Binding-site contacts:
Ligand atom C2 contacts residue ASN226 of chain 1.G at 3.2 Å.
Ligand atom O3B contacts residue GLY142 of chain 1.G at 3.7 Å.
Ligand atom O1G contacts residue GLY98 of chain 1.G at 3.0 Å (h-bond).
Ligand atom O1A contacts residue GLN11 of chain 1.G at 3.7 Å.
Ligand atom C2' contacts residue ASP177 of chain 1.G at 3.8 Å.
Ligand atom N1 contacts residue ASN226 of chain 1.G at 2.8 Å (h-bond).
Ligand atom N3 contacts residue ASN204 of chain 1.G at 3.7 Å.
Ligand atom C6 contacts residue GLN15 of chain 1.G at 3.4 Å.
Ligand atom N7 contacts residue CYS12 of chain 1.G at 3.8 Å.
Ligand atom O2G contacts residue MG1 of chain 1.R at 3.2 Å.
Ligand atom C4 contacts residue CYS12 of chain 1.G at 3.5 Å (hydrophobic).
Ligand atom O3G contacts residue GLU69 of chain 1.G at 3.4 Å (salt-bridge).
Ligand atom O2G contacts residue GLU254 of chain 1.A at 3.4 Å (salt-bridge).
Ligand atom O2' contacts residue ASN204 of chain 1.G at 3.6 Å.
Ligand atom O1B contacts residue GLY10 of chain 1.G at 3.3 Å.
Ligand atom O2G contacts residue GLY98 of chain 1.G at 2.7 Å (h-bond).
Ligand atom O6 contacts residue GLN15 of chain 1.G at 2.2 Å (h-bond).
Ligand atom O1G contacts residue THR143 of chain 1.G at 2.8 Å (h-bond).
Ligand atom PB contacts residue MG1 of chain 1.R at 3.8 Å.
Ligand atom O1B contacts residue THR143 of chain 1.G at 3.7 Å.
Ligand atom N2 contacts residue ASN204 of chain 1.G at 3.8 Å.
Ligand atom PG contacts residue MG1 of chain 1.R at 3.0 Å.
Ligand atom PG contacts residue GLY98 of chain 1.G at 3.4 Å.
Ligand atom O2G contacts residue ASN99 of chain 1.G at 2.8 Å (h-bond).
Ligand atom O2' contacts residue ASP177 of chain 1.G at 3.2 Å (salt-bridge).
Ligand atom N1 contacts residue TYR222 of chain 1.G at 3.8 Å.
Ligand atom O1G contacts residue ALA97 of chain 1.G at 3.4 Å (h-bond).
Ligand atom O3' contacts residue ASP177 of chain 1.G at 3.3 Å (salt-bridge).
Ligand atom O1B contacts residue GLY144 of chain 1.G at 3.1 Å (h-bond).
Ligand atom O3G contacts residue MG1 of chain 1.R at 1.9 Å.
Ligand atom C5' contacts residue GLY140 of chain 1.G at 3.6 Å.
Ligand atom N9 contacts residue CYS12 of chain 1.G at 3.8 Å.
Ligand atom O2B contacts residue MG1 of chain 1.R at 2.5 Å.
Ligand atom O2B contacts residue GLN11 of chain 1.G at 3.6 Å.
Ligand atom O3G contacts residue THR143 of chain 1.G at 3.3 Å (h-bond).
Ligand atom N3 contacts residue CYS12 of chain 1.G at 3.5 Å (h-bond).
Ligand atom N2 contacts residue ASN226 of chain 1.G at 2.7 Å (h-bond).
Ligand atom O3B contacts residue THR143 of chain 1.G at 3.1 Å (h-bond).
Ligand atom PG contacts residue THR143 of chain 1.G at 3.3 Å.
Ligand atom O1A contacts residue CYS12 of chain 1.G at 3.3 Å (h-bond).

A small-molecule ligand and the protein it binds are described below.
Small molecule (SMILES): Nc1nc2c(ncn2[C@@H]2O[C@H](CO[P](=O)(O)C[P](=O)(O)OP(=O)(O)O)[C@@H](O)[C@H]2O)c(=O)[nH]1

Sequence of chain 1.G:
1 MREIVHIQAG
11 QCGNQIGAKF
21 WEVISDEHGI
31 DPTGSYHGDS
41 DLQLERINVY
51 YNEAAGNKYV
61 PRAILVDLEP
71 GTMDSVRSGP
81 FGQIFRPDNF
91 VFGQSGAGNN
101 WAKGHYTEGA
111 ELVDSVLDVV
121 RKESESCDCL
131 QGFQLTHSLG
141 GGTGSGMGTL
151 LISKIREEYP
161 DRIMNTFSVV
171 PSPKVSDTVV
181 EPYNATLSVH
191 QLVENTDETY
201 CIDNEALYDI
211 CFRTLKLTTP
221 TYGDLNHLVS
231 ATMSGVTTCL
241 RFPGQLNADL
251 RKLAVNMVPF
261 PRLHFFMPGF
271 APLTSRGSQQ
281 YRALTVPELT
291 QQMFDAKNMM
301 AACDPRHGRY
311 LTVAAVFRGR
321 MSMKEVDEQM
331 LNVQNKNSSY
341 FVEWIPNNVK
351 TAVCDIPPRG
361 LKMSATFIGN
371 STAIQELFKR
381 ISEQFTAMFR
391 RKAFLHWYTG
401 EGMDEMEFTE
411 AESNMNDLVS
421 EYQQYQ

Sequence of chain 1.A:
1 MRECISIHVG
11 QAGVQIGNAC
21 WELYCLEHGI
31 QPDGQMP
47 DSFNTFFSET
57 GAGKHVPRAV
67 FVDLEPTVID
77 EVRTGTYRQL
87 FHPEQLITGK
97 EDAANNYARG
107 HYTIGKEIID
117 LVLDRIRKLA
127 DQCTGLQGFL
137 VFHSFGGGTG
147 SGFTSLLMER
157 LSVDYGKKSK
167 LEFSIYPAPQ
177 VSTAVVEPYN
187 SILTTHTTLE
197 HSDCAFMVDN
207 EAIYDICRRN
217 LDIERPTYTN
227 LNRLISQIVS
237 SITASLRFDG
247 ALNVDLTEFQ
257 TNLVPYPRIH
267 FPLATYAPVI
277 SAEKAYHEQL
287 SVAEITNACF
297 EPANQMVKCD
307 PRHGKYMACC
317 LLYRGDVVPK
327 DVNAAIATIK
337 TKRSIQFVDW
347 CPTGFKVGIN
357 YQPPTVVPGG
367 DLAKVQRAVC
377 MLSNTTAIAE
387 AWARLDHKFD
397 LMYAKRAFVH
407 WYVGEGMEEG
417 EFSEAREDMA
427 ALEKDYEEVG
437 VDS